This protein binds this small molecule.
Small molecule (SMILES): O=P(O)(O)OC[C@H](O)[C@@H](O)c1cnc[nH]1

Sequence of chain 1.W:
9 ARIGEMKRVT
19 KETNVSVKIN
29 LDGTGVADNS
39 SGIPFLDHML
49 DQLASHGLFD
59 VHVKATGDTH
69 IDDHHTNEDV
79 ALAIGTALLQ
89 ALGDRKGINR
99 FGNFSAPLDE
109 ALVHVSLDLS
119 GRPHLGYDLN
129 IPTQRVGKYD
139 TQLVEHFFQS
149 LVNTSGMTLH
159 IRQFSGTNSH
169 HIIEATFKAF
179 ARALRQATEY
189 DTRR

Sequence of chain 1.P:
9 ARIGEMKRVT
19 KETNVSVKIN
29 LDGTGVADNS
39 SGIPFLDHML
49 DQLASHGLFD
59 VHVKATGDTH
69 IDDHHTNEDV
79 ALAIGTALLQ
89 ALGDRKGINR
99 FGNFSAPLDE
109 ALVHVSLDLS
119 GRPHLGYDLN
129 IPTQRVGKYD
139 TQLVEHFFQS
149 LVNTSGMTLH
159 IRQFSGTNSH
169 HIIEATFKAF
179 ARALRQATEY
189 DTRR

Binding-site contacts:
Ligand atom O5 contacts residue LYS176 of chain 1.P at 3.5 Å (salt-bridge).
Ligand atom O4 contacts residue ARG98 of chain 1.D at 3.4 Å (salt-bridge).
Ligand atom P6 contacts residue ARG98 of chain 1.D at 4.0 Å.
Ligand atom O1 contacts residue HIS73 of chain 1.W at 3.8 Å.
Ligand atom C6 contacts residue HIS168 of chain 1.P at 3.7 Å.
Ligand atom N1 contacts residue HIS168 of chain 1.P at 3.6 Å.
Ligand atom C6 contacts residue HIS72 of chain 1.W at 3.7 Å.
Ligand atom O5 contacts residue HIS54 of chain 1.P at 4.2 Å.
Ligand atom O1 contacts residue MN1 of chain 1.AC at 3.1 Å.
Ligand atom C5 contacts residue MN1 of chain 1.OC at 3.5 Å.
Ligand atom N1 contacts residue HIS73 of chain 1.W at 3.4 Å (h-bond).
Ligand atom C4 contacts residue HIS73 of chain 1.W at 3.5 Å.
Ligand atom O1 contacts residue HIS46 of chain 1.P at 4.0 Å.
Ligand atom O1 contacts residue GLU172 of chain 1.P at 3.0 Å (salt-bridge).
Ligand atom C3 contacts residue GLU20 of chain 1.W at 3.6 Å.
Ligand atom C3 contacts residue MN1 of chain 1.AC at 3.5 Å.
Ligand atom C2 contacts residue GLU20 of chain 1.W at 3.7 Å.
Ligand atom O5 contacts residue ARG98 of chain 1.D at 3.7 Å.
Ligand atom C4 contacts residue MN1 of chain 1.AC at 3.2 Å.
Ligand atom O4 contacts residue ARG120 of chain 1.D at 3.4 Å (salt-bridge).
Ligand atom C3 contacts residue HIS73 of chain 1.W at 3.5 Å.
Ligand atom C5 contacts residue HIS73 of chain 1.W at 4.2 Å.
Ligand atom N3 contacts residue GLU76 of chain 1.W at 3.6 Å.
Ligand atom C6 contacts residue HIS73 of chain 1.W at 4.2 Å.
Ligand atom N1 contacts residue GLU172 of chain 1.P at 3.1 Å (salt-bridge).
Ligand atom C1 contacts residue ARG120 of chain 1.D at 4.2 Å.
Ligand atom O2 contacts residue GLU20 of chain 1.W at 3.9 Å.
Ligand atom C5 contacts residue GLU76 of chain 1.W at 3.8 Å.
Ligand atom C6 contacts residue HIS169 of chain 1.P at 3.7 Å.
Ligand atom C3 contacts residue GLU172 of chain 1.P at 4.0 Å.
Ligand atom P6 contacts residue LYS176 of chain 1.P at 4.3 Å.
Ligand atom O1 contacts residue GLU20 of chain 1.W at 3.9 Å.
Ligand atom N1 contacts residue MN1 of chain 1.AC at 2.4 Å.
Ligand atom C6 contacts residue MN1 of chain 1.OC at 3.4 Å.
Ligand atom N3 contacts residue MN1 of chain 1.OC at 2.6 Å.
Ligand atom C6 contacts residue MN1 of chain 1.AC at 3.4 Å.
Ligand atom C4 contacts residue GLU172 of chain 1.P at 3.9 Å.
Ligand atom N3 contacts residue HIS72 of chain 1.W at 3.6 Å (h-bond).
Ligand atom C6 contacts residue GLU172 of chain 1.P at 3.8 Å.
Ligand atom N3 contacts residue HIS169 of chain 1.P at 3.6 Å.

Sequence of chain 1.D:
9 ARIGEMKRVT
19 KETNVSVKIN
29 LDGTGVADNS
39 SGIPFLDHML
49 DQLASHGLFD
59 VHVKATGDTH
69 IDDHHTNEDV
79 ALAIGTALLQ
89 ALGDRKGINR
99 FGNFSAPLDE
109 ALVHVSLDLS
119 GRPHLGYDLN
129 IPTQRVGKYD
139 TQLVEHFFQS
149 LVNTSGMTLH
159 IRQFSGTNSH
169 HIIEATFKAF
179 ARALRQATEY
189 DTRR